This small molecule binds to this protein.
Small molecule (SMILES): Cc1cc(CCCOc2c(C)cc(-c3noc(C(F)(F)F)n3)cc2C)on1

Sequence of chain 3.C:
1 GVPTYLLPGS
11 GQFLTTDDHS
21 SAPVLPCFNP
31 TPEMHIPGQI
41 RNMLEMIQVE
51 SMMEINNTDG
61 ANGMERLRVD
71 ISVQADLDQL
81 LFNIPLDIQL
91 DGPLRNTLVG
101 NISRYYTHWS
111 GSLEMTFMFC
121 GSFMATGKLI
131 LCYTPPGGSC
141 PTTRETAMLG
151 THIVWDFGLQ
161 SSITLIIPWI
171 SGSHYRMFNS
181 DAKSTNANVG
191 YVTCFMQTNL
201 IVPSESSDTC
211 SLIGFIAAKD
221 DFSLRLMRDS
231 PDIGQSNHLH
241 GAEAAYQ

Binding-site contacts:
Ligand atom F2 contacts residue VAL171 of chain 2.A at 3.9 Å.
Ligand atom C6B contacts residue ILE119 of chain 2.A at 3.8 Å (hydrophobic).
Ligand atom F2 contacts residue PHE147 of chain 2.A at 3.8 Å.
Ligand atom F1 contacts residue MET182 of chain 2.A at 3.2 Å.
Ligand atom N1A contacts residue LEU220 of chain 2.A at 3.3 Å.
Ligand atom N3A contacts residue ILE184 of chain 2.A at 3.9 Å.
Ligand atom O1B contacts residue ILE119 of chain 2.A at 3.9 Å.
Ligand atom N3A contacts residue PHE147 of chain 2.A at 3.9 Å.
Ligand atom C3A contacts residue LEU220 of chain 2.A at 4.0 Å (hydrophobic).
Ligand atom F3 contacts residue ALA169 of chain 2.A at 3.7 Å.
Ligand atom CM6 contacts residue ILE95 of chain 2.A at 3.9 Å (hydrophobic).
Ligand atom N2 contacts residue PHE115 of chain 2.A at 3.7 Å.
Ligand atom N2 contacts residue THR97 of chain 2.A at 3.8 Å.
Ligand atom C2A contacts residue LEU220 of chain 2.A at 3.8 Å (hydrophobic).
Ligand atom O1A contacts residue LEU220 of chain 2.A at 3.4 Å.
Ligand atom C5B contacts residue ILE119 of chain 2.A at 3.9 Å (hydrophobic).
Ligand atom F2 contacts residue ALA169 of chain 2.A at 3.6 Å.
Ligand atom F1 contacts residue VAL171 of chain 2.A at 3.8 Å.
Ligand atom C5 contacts residue TYR193 of chain 2.A at 4.0 Å (hydrophobic).
Ligand atom CM6 contacts residue ILE119 of chain 2.A at 4.0 Å (hydrophobic).
Ligand atom O1 contacts residue PHE115 of chain 2.A at 3.4 Å.
Ligand atom C2B contacts residue ILE184 of chain 2.A at 3.8 Å (hydrophobic).
Ligand atom F2 contacts residue ALA145 of chain 2.A at 2.8 Å.
Ligand atom C1B contacts residue ILE95 of chain 2.A at 3.6 Å (hydrophobic).
Ligand atom CM2 contacts residue ILE184 of chain 2.A at 3.8 Å (hydrophobic).
Ligand atom N1A contacts residue ILE119 of chain 2.A at 3.8 Å.
Ligand atom CM2 contacts residue PHE147 of chain 2.A at 3.8 Å (hydrophobic).
Ligand atom CM6 contacts residue TRP93 of chain 2.A at 3.7 Å (hydrophobic).
Ligand atom O1 contacts residue THR97 of chain 2.A at 3.8 Å.
Ligand atom C4 contacts residue TYR193 of chain 2.A at 3.9 Å (hydrophobic).
Ligand atom C4 contacts residue ILE217 of chain 2.A at 4.0 Å (hydrophobic).
Ligand atom CM2 contacts residue ILE95 of chain 2.A at 4.0 Å (hydrophobic).
Ligand atom C1C contacts residue TYR193 of chain 2.A at 3.9 Å (hydrophobic).
Ligand atom CM2 contacts residue ILE217 of chain 2.A at 3.4 Å (hydrophobic).
Ligand atom F3 contacts residue VAL24 of chain 2.C at 3.3 Å.
Ligand atom O1A contacts residue ILE121 of chain 2.A at 3.8 Å.
Ligand atom C2B contacts residue ILE95 of chain 2.A at 3.8 Å (hydrophobic).
Ligand atom F3 contacts residue PHE147 of chain 2.A at 3.5 Å.
Ligand atom C3B contacts residue ILE184 of chain 2.A at 3.5 Å (hydrophobic).
Ligand atom C6B contacts residue ILE95 of chain 2.A at 4.0 Å (hydrophobic).

Sequence of chain 2.C:
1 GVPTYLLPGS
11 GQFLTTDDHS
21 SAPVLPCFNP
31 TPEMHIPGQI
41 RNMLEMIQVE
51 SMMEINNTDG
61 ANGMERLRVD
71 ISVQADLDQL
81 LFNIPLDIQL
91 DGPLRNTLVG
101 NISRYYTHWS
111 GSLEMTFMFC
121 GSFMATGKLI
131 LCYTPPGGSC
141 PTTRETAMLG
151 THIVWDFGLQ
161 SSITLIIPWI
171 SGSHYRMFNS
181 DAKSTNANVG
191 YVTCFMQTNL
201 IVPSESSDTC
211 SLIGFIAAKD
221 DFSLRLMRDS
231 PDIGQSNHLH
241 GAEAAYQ

Sequence of chain 2.A:
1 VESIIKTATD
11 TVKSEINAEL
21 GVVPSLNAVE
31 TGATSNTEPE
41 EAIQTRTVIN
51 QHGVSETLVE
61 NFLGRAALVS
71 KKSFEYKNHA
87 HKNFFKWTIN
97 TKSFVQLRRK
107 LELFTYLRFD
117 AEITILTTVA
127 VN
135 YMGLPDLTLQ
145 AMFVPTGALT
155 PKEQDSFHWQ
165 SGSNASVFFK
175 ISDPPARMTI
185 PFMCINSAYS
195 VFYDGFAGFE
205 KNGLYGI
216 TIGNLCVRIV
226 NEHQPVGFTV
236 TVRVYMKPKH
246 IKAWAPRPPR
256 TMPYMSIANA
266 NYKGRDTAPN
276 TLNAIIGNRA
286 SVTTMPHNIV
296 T